Binding-site contacts:
Ligand atom C6 contacts residue HIS94 of chain 31.B at 3.9 Å.
Ligand atom SAG contacts residue THR4 of chain 31.B at 3.9 Å.
Ligand atom O3 contacts residue ALA158 of chain 31.B at 3.0 Å (h-bond).
Ligand atom O4 contacts residue LYS156 of chain 31.B at 3.5 Å.
Ligand atom O3 contacts residue LYS156 of chain 31.B at 3.0 Å.
Ligand atom O5B contacts residue LYS156 of chain 31.B at 3.3 Å.
Ligand atom O6A contacts residue HIS94 of chain 31.B at 3.2 Å (h-bond).
Ligand atom OAF contacts residue ALA158 of chain 31.B at 3.3 Å.
Ligand atom OAH contacts residue THR4 of chain 31.B at 3.7 Å.
Ligand atom O4 contacts residue HIS155 of chain 31.B at 3.5 Å (h-bond).
Ligand atom C3 contacts residue LYS156 of chain 31.B at 4.0 Å.
Ligand atom O6A contacts residue SER93 of chain 31.B at 3.2 Å.
Ligand atom O4 contacts residue SER93 of chain 31.B at 3.0 Å (h-bond).
Ligand atom O6A contacts residue LEU62 of chain 31.B at 3.4 Å.
Ligand atom O5 contacts residue ARG157 of chain 31.B at 3.8 Å.
Ligand atom C2 contacts residue ALA158 of chain 31.B at 3.7 Å (hydrophobic).
Ligand atom O6B contacts residue HIS94 of chain 31.B at 4.0 Å.
Ligand atom O6B contacts residue LYS156 of chain 31.B at 3.3 Å.
Ligand atom C4 contacts residue LYS156 of chain 31.B at 4.0 Å.
Ligand atom OBI contacts residue LYS156 of chain 31.B at 4.0 Å.
Ligand atom C3 contacts residue ARG157 of chain 31.B at 3.7 Å.
Ligand atom C6 contacts residue HIS155 of chain 31.B at 3.4 Å.
Ligand atom C6 contacts residue LEU62 of chain 31.B at 3.5 Å (hydrophobic).
Ligand atom OAH contacts residue LEU2 of chain 31.B at 2.8 Å (h-bond).
Ligand atom O5 contacts residue LYS156 of chain 31.B at 3.4 Å.
Ligand atom C5 contacts residue HIS155 of chain 31.B at 4.0 Å.
Ligand atom O6B contacts residue LEU62 of chain 31.B at 4.0 Å.
Ligand atom C5 contacts residue LEU62 of chain 31.B at 3.8 Å (hydrophobic).
Ligand atom C3 contacts residue ALA158 of chain 31.B at 4.0 Å (hydrophobic).
Ligand atom O5 contacts residue HIS155 of chain 31.B at 3.6 Å.
Ligand atom O6B contacts residue HIS155 of chain 31.B at 3.3 Å (h-bond).
Ligand atom OAH contacts residue ASP3 of chain 31.B at 4.0 Å.
Ligand atom O3 contacts residue ARG157 of chain 31.B at 3.3 Å (salt-bridge).
Ligand atom OAH contacts residue ARG157 of chain 31.B at 3.1 Å (salt-bridge).
Ligand atom C6 contacts residue SER93 of chain 31.B at 4.0 Å.
Ligand atom SAG contacts residue ARG157 of chain 31.B at 3.6 Å (salt-bridge).
Ligand atom O6A contacts residue HIS155 of chain 31.B at 3.8 Å.
Ligand atom OAF contacts residue THR4 of chain 31.B at 2.9 Å (h-bond).
Ligand atom O6B contacts residue ARG157 of chain 31.B at 3.3 Å (salt-bridge).
Ligand atom OAF contacts residue ARG157 of chain 31.B at 2.8 Å (salt-bridge).

This protein binds this small molecule.
Small molecule (SMILES): O=C(O)[C@@H]1O[C@H](O[C@H]2[C@@H](OS(=O)(=O)O)O[C@@H](O)[C@H](NS(=O)(=O)O)[C@H]2O)[C@@H](OS(=O)(=O)O)[C@H](O)[C@@H]1O

Sequence of chain 31.B:
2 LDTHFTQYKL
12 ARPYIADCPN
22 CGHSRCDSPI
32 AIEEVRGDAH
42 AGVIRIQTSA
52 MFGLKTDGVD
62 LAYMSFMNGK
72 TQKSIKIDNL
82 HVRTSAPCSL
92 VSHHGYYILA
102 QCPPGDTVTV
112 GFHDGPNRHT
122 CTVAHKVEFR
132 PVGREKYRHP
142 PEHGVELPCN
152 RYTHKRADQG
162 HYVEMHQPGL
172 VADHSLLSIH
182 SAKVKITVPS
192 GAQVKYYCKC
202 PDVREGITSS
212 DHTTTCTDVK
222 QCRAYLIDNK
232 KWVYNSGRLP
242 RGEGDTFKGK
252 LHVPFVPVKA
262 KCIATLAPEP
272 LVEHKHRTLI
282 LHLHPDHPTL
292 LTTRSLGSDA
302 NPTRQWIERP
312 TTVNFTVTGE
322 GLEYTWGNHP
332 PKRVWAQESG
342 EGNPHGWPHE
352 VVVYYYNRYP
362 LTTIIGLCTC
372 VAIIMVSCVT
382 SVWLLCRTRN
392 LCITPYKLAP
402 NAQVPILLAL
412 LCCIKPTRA